Sequence of chain 1.T:
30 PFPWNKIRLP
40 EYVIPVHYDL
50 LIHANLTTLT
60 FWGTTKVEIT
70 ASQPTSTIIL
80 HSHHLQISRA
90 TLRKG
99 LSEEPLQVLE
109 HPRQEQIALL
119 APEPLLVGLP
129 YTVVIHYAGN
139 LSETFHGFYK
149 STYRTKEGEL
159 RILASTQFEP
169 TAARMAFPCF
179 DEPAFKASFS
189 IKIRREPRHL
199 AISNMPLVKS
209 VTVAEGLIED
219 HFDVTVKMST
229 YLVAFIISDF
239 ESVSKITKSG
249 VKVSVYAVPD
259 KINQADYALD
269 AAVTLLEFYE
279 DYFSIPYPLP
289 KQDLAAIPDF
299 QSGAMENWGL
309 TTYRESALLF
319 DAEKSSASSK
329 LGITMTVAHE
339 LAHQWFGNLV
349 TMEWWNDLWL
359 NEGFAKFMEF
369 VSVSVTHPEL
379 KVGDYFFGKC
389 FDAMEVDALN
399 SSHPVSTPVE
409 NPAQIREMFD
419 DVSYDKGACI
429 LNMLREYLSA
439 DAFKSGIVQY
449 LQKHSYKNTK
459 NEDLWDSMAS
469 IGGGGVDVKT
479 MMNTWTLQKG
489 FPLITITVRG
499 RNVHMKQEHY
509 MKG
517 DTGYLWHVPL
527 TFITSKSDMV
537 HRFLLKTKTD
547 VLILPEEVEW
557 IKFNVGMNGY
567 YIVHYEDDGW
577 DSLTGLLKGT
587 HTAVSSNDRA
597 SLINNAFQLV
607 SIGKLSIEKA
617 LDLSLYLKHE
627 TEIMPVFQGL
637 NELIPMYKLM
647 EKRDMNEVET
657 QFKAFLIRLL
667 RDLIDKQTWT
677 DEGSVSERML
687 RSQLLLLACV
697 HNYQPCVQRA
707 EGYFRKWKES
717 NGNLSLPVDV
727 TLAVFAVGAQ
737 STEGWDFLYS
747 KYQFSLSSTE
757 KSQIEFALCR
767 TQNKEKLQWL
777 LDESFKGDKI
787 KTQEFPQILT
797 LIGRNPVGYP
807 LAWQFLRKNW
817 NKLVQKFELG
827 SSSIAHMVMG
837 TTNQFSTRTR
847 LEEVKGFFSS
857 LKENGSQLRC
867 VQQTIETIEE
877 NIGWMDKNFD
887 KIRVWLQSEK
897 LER

The small molecule below binds the protein below.
Small molecule (SMILES): CC(=O)N[C@H]1[C@H](O[C@H]2[C@H](O)[C@@H](NC(C)=O)CO[C@@H]2CO)O[C@H](CO)[C@@H](O[C@@H]2O[C@H](CO)[C@@H](O)[C@H](O)[C@@H]2O)[C@@H]1O

Binding-site contacts:
Ligand atom C1 contacts residue THR56 of chain 1.T at 4.3 Å.
Ligand atom C3 contacts residue ASN54 of chain 1.T at 3.8 Å.
Ligand atom N2 contacts residue HIS52 of chain 1.T at 4.3 Å.
Ligand atom C4 contacts residue ASN54 of chain 1.T at 4.3 Å.
Ligand atom O5 contacts residue THR56 of chain 1.T at 4.2 Å.
Ligand atom C1 contacts residue ASN54 of chain 1.T at 1.4 Å.
Ligand atom C2 contacts residue GLU194 of chain 1.T at 3.9 Å.
Ligand atom C8 contacts residue GLU194 of chain 1.T at 3.7 Å.
Ligand atom O6 contacts residue GLY214 of chain 1.T at 4.3 Å.
Ligand atom C1 contacts residue GLU194 of chain 1.T at 4.3 Å.
Ligand atom O7 contacts residue ASN54 of chain 1.T at 2.9 Å (h-bond).
Ligand atom O5 contacts residue ASN54 of chain 1.T at 2.5 Å (h-bond).
Ligand atom C5 contacts residue ASN54 of chain 1.T at 3.7 Å.
Ligand atom C5 contacts residue THR56 of chain 1.T at 4.1 Å.
Ligand atom C7 contacts residue ALA53 of chain 1.T at 4.4 Å (hydrophobic).
Ligand atom O7 contacts residue HIS52 of chain 1.T at 2.2 Å (h-bond).
Ligand atom O7 contacts residue ALA53 of chain 1.T at 3.7 Å.
Ligand atom C7 contacts residue GLU194 of chain 1.T at 4.0 Å.
Ligand atom C8 contacts residue LEU215 of chain 1.T at 3.4 Å (hydrophobic).
Ligand atom N2 contacts residue GLU194 of chain 1.T at 3.3 Å (salt-bridge).
Ligand atom C8 contacts residue ARG193 of chain 1.T at 4.2 Å.
Ligand atom O5 contacts residue THR57 of chain 1.T at 4.1 Å.
Ligand atom O6 contacts residue THR57 of chain 1.T at 4.4 Å.
Ligand atom C2 contacts residue ASN54 of chain 1.T at 2.5 Å.
Ligand atom C7 contacts residue HIS52 of chain 1.T at 3.1 Å.
Ligand atom C3 contacts residue GLU194 of chain 1.T at 3.5 Å.
Ligand atom C8 contacts residue HIS52 of chain 1.T at 3.5 Å.
Ligand atom C7 contacts residue ASN54 of chain 1.T at 3.2 Å.
Ligand atom N2 contacts residue ASN54 of chain 1.T at 2.8 Å (h-bond).
Ligand atom C6 contacts residue THR57 of chain 1.T at 4.4 Å.
Ligand atom O3 contacts residue GLU194 of chain 1.T at 3.9 Å.
Ligand atom C7 contacts residue LEU215 of chain 1.T at 4.4 Å (hydrophobic).